Binding-site contacts:
Ligand atom OP3 contacts residue ILE23 of chain 1.N at 3.6 Å.
Ligand atom P contacts residue ARG125 of chain 2.C at 3.8 Å.
Ligand atom OP2 contacts residue SER77 of chain 2.C at 4.5 Å.
Ligand atom C5 contacts residue ARG125 of chain 2.C at 4.3 Å.
Ligand atom C2 contacts residue ASN16 of chain 1.N at 4.3 Å.
Ligand atom O4 contacts residue SER17 of chain 1.N at 3.7 Å.
Ligand atom O3' contacts residue ARG125 of chain 2.C at 4.2 Å.
Ligand atom OP2 contacts residue MET76 of chain 2.C at 3.4 Å.
Ligand atom O5' contacts residue ARG131 of chain 2.C at 2.8 Å (salt-bridge).
Ligand atom OP1 contacts residue ARG125 of chain 2.C at 3.1 Å (salt-bridge).
Ligand atom O4 contacts residue ASN16 of chain 1.N at 2.8 Å (h-bond).
Ligand atom OP2 contacts residue ARG131 of chain 2.C at 4.0 Å.
Ligand atom C5' contacts residue ARG131 of chain 2.C at 3.6 Å.
Ligand atom O5' contacts residue ARG125 of chain 2.C at 3.0 Å (salt-bridge).
Ligand atom C4 contacts residue ASN16 of chain 1.N at 3.2 Å.
Ligand atom N3 contacts residue ASN16 of chain 1.N at 3.2 Å (h-bond).
Ligand atom OP3 contacts residue SER77 of chain 2.C at 4.5 Å.
Ligand atom C5' contacts residue ARG125 of chain 2.C at 4.0 Å.
Ligand atom P contacts residue ARG131 of chain 2.C at 3.5 Å.
Ligand atom OP1 contacts residue ARG131 of chain 2.C at 3.3 Å (salt-bridge).
Ligand atom C6 contacts residue ARG125 of chain 2.C at 4.2 Å.
Ligand atom C5' contacts residue MET76 of chain 2.C at 4.3 Å (hydrophobic).
Ligand atom O2 contacts residue ASN16 of chain 1.N at 4.2 Å.
Ligand atom C3' contacts residue ARG125 of chain 2.C at 3.7 Å.
Ligand atom OP3 contacts residue ARG125 of chain 2.C at 3.1 Å.
Ligand atom C5' contacts residue SER77 of chain 2.C at 4.4 Å.
Ligand atom OP2 contacts residue ILE23 of chain 1.N at 4.0 Å.
Ligand atom P contacts residue ILE23 of chain 1.N at 4.2 Å.
Ligand atom OP1 contacts residue ILE23 of chain 1.N at 4.1 Å.
Ligand atom C5 contacts residue ASN16 of chain 1.N at 4.4 Å.

Sequence of chain 1.N:
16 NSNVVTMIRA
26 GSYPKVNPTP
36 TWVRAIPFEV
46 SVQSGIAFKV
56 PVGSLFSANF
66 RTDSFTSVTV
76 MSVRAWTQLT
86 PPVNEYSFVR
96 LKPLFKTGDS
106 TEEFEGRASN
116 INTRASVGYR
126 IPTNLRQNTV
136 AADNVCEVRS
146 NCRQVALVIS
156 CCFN

The small molecule below binds the protein below.
Small molecule (SMILES): CO[P](=O)(O)O[C@H]1[C@@H](O)[C@H](n2ccc(=O)[nH]c2=O)O[C@@H]1COP(=O)(O)O

Sequence of chain 2.C:
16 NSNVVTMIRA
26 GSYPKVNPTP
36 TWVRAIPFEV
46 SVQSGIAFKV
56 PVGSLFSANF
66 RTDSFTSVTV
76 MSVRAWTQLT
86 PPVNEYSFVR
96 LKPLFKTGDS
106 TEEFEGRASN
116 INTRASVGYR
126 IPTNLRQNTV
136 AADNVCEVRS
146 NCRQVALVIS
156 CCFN